The small molecule below binds the protein below.
Small molecule (SMILES): Oc1ccccc1CNc1nc2ccccc2[nH]1

Sequence of chain 2.A:
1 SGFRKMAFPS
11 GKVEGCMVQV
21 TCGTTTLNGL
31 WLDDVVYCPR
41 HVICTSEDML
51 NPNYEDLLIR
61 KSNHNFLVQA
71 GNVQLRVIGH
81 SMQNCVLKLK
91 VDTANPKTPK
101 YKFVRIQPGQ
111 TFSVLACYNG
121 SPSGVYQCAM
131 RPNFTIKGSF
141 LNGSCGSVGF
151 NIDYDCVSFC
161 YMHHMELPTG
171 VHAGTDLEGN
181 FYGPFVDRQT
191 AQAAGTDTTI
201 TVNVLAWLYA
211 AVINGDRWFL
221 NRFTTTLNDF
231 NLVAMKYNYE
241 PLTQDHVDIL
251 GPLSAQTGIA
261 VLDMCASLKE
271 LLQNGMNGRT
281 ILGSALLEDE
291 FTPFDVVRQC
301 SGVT

Binding-site contacts:
Ligand atom C03 contacts residue ASN238 of chain 2.A at 4.4 Å.
Ligand atom N09 contacts residue DMS1 of chain 2.F at 3.3 Å (h-bond).
Ligand atom C07 contacts residue THR198 of chain 2.A at 4.0 Å.
Ligand atom C12 contacts residue DMS1 of chain 2.F at 4.2 Å.
Ligand atom C10 contacts residue GLU240 of chain 2.A at 3.4 Å.
Ligand atom N18 contacts residue PRO241 of chain 2.A at 4.3 Å.
Ligand atom C05 contacts residue THR198 of chain 2.A at 3.6 Å.
Ligand atom C05 contacts residue ASN238 of chain 2.A at 3.5 Å.
Ligand atom C02 contacts residue TYR239 of chain 2.A at 4.3 Å (hydrophobic).
Ligand atom C07 contacts residue GLU240 of chain 2.A at 4.2 Å.
Ligand atom C03 contacts residue THR198 of chain 2.A at 4.1 Å.
Ligand atom N09 contacts residue GLU240 of chain 2.A at 2.8 Å (salt-bridge).
Ligand atom C03 contacts residue MET235 of chain 2.A at 4.2 Å (hydrophobic).
Ligand atom C05 contacts residue THR196 of chain 2.A at 4.2 Å.
Ligand atom C08 contacts residue GLU240 of chain 2.A at 4.1 Å.
Ligand atom C07 contacts residue DMS1 of chain 2.F at 4.2 Å.
Ligand atom C02 contacts residue GLU240 of chain 2.A at 4.2 Å.
Ligand atom N09 contacts residue PRO241 of chain 2.A at 4.5 Å.
Ligand atom C02 contacts residue THR198 of chain 2.A at 4.2 Å.
Ligand atom N18 contacts residue DMS1 of chain 2.F at 4.3 Å.
Ligand atom N11 contacts residue DMS1 of chain 2.F at 3.3 Å (h-bond).
Ligand atom C06 contacts residue DMS1 of chain 2.F at 4.0 Å.
Ligand atom O01 contacts residue TYR239 of chain 2.A at 4.1 Å.
Ligand atom C06 contacts residue THR198 of chain 2.A at 3.7 Å.
Ligand atom C04 contacts residue ASN238 of chain 2.A at 3.2 Å.
Ligand atom C16 contacts residue GLU240 of chain 2.A at 4.0 Å.
Ligand atom O01 contacts residue GLU240 of chain 2.A at 4.1 Å.
Ligand atom C17 contacts residue GLU240 of chain 2.A at 3.5 Å.
Ligand atom O01 contacts residue PRO241 of chain 2.A at 3.5 Å.
Ligand atom N18 contacts residue GLU240 of chain 2.A at 2.5 Å (salt-bridge).
Ligand atom C04 contacts residue MET235 of chain 2.A at 4.1 Å (hydrophobic).
Ligand atom C08 contacts residue DMS1 of chain 2.F at 3.3 Å.
Ligand atom C04 contacts residue THR198 of chain 2.A at 3.8 Å.
Ligand atom C03 contacts residue TYR239 of chain 2.A at 3.9 Å (hydrophobic).
Ligand atom C10 contacts residue DMS1 of chain 2.F at 3.4 Å.